This small molecule binds to this protein.
Small molecule (SMILES): CC(C)(C)C(N)=O

Sequence of chain 1.A:
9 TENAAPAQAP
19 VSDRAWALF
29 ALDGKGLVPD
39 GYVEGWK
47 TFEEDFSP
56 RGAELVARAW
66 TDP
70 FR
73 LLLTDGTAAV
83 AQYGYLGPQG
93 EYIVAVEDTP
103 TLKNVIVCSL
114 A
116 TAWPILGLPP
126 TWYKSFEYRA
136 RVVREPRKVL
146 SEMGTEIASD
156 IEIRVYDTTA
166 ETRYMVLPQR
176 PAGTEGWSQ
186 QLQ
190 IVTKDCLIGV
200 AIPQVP

Sequence of chain 1.B:
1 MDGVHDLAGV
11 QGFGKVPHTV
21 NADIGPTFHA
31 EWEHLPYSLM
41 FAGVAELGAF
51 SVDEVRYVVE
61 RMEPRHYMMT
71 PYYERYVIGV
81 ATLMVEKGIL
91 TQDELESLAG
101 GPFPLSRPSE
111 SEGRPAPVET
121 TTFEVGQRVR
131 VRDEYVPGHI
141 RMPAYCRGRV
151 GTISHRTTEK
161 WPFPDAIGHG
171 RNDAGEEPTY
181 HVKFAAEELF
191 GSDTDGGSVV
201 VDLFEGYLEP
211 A

Binding-site contacts:
Ligand atom CAF contacts residue TYR76 of chain 1.B at 4.4 Å (hydrophobic).
Ligand atom NAD contacts residue TYR37 of chain 1.B at 4.0 Å.
Ligand atom CAC contacts residue GLN91 of chain 1.A at 3.9 Å.
Ligand atom CAA contacts residue MET40 of chain 1.B at 3.2 Å (hydrophobic).
Ligand atom CAC contacts residue MET40 of chain 1.B at 3.9 Å (hydrophobic).
Ligand atom OAE contacts residue CSO115 of chain 1.A at 4.2 Å.
Ligand atom CAG contacts residue VAL52 of chain 1.B at 4.4 Å (hydrophobic).
Ligand atom OAE contacts residue TYR37 of chain 1.B at 3.8 Å.
Ligand atom CAB contacts residue ARG56 of chain 1.B at 3.5 Å.
Ligand atom CAB contacts residue VAL52 of chain 1.B at 3.9 Å (hydrophobic).
Ligand atom CAC contacts residue TRP118 of chain 1.A at 4.0 Å (hydrophobic).
Ligand atom CAG contacts residue MET40 of chain 1.B at 4.3 Å (hydrophobic).
Ligand atom NAD contacts residue TYR72 of chain 1.B at 2.6 Å (h-bond).
Ligand atom CAA contacts residue TYR76 of chain 1.B at 3.8 Å (hydrophobic).
Ligand atom CAC contacts residue VAL52 of chain 1.B at 4.0 Å (hydrophobic).
Ligand atom OAE contacts residue TRP118 of chain 1.A at 3.4 Å.
Ligand atom NAD contacts residue TYR76 of chain 1.B at 3.3 Å.
Ligand atom CAF contacts residue TYR37 of chain 1.B at 4.1 Å (hydrophobic).
Ligand atom CAB contacts residue CSD113 of chain 1.A at 3.7 Å.
Ligand atom OAE contacts residue TYR72 of chain 1.B at 3.4 Å (h-bond).
Ligand atom CAF contacts residue TYR72 of chain 1.B at 3.4 Å (hydrophobic).
Ligand atom CAB contacts residue CSO115 of chain 1.A at 3.6 Å.
Ligand atom CAF contacts residue TRP118 of chain 1.A at 4.3 Å (hydrophobic).
Ligand atom CAA contacts residue VAL55 of chain 1.B at 4.1 Å (hydrophobic).
Ligand atom CAG contacts residue CSO115 of chain 1.A at 4.4 Å.
Ligand atom CAF contacts residue CSO115 of chain 1.A at 4.4 Å.